Sequence of chain 1.B:
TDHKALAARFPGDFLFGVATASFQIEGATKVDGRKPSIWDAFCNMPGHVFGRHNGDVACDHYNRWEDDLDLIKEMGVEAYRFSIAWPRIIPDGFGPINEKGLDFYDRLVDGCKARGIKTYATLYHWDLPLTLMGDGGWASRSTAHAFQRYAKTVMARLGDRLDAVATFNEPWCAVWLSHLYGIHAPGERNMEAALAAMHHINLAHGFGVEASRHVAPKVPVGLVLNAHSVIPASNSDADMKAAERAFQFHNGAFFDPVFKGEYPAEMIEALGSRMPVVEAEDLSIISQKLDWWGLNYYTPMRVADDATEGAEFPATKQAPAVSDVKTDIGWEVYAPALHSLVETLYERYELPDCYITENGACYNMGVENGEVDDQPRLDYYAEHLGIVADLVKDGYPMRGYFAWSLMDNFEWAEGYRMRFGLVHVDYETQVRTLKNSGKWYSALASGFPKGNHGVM

The protein below binds the small molecule below.
Small molecule (SMILES): OC[C@H]1O[C@H](O)[C@H](O)[C@@H](O)[C@@H]1O

Binding-site contacts:
Ligand atom C2 contacts residue HIS157 of chain 1.B at 4.0 Å.
Ligand atom O3 contacts residue HIS157 of chain 1.B at 3.1 Å (h-bond).
Ligand atom O6 contacts residue PHE452 of chain 1.B at 3.5 Å.
Ligand atom O5 contacts residue GLU390 of chain 1.B at 3.2 Å (salt-bridge).
Ligand atom O2 contacts residue ASN201 of chain 1.B at 3.0 Å (h-bond).
Ligand atom O4 contacts residue GLN56 of chain 1.B at 3.1 Å (h-bond).
Ligand atom C5 contacts residue TYR330 of chain 1.B at 3.7 Å (hydrophobic).
Ligand atom O3 contacts residue TRP436 of chain 1.B at 3.4 Å.
Ligand atom C4 contacts residue TRP444 of chain 1.B at 3.5 Å (hydrophobic).
Ligand atom C4 contacts residue TRP436 of chain 1.B at 4.0 Å (hydrophobic).
Ligand atom O1 contacts residue ASN328 of chain 1.B at 4.0 Å.
Ligand atom C3 contacts residue TRP444 of chain 1.B at 3.9 Å (hydrophobic).
Ligand atom C3 contacts residue GLU390 of chain 1.B at 3.4 Å.
Ligand atom O1 contacts residue TYR330 of chain 1.B at 3.4 Å.
Ligand atom O2 contacts residue HIS157 of chain 1.B at 3.3 Å (h-bond).
Ligand atom C6 contacts residue TRP363 of chain 1.B at 3.7 Å (hydrophobic).
Ligand atom C2 contacts residue GLU390 of chain 1.B at 3.4 Å.
Ligand atom C4 contacts residue GLU443 of chain 1.B at 3.6 Å.
Ligand atom C3 contacts residue GLN56 of chain 1.B at 3.9 Å.
Ligand atom C6 contacts residue GLU443 of chain 1.B at 3.2 Å.
Ligand atom C2 contacts residue TRP158 of chain 1.B at 3.8 Å (hydrophobic).
Ligand atom O3 contacts residue GLN56 of chain 1.B at 2.6 Å (h-bond).
Ligand atom O1 contacts residue GLU202 of chain 1.B at 2.5 Å (salt-bridge).
Ligand atom C5 contacts residue GLU443 of chain 1.B at 3.8 Å.
Ligand atom O3 contacts residue TRP444 of chain 1.B at 3.0 Å (h-bond).
Ligand atom O6 contacts residue TRP363 of chain 1.B at 3.0 Å.
Ligand atom O2 contacts residue ASN328 of chain 1.B at 3.9 Å.
Ligand atom C3 contacts residue TRP436 of chain 1.B at 3.6 Å (hydrophobic).
Ligand atom O6 contacts residue GLU443 of chain 1.B at 2.5 Å (salt-bridge).
Ligand atom O2 contacts residue GLU202 of chain 1.B at 3.5 Å (salt-bridge).
Ligand atom O4 contacts residue TRP436 of chain 1.B at 3.3 Å (h-bond).
Ligand atom O4 contacts residue TRP444 of chain 1.B at 3.5 Å (h-bond).
Ligand atom C1 contacts residue GLU202 of chain 1.B at 3.5 Å.
Ligand atom O2 contacts residue GLU390 of chain 1.B at 2.6 Å (salt-bridge).
Ligand atom C2 contacts residue GLU202 of chain 1.B at 3.8 Å.
Ligand atom C5 contacts residue GLU390 of chain 1.B at 4.0 Å.
Ligand atom O1 contacts residue GLU390 of chain 1.B at 2.8 Å (salt-bridge).
Ligand atom O4 contacts residue GLU443 of chain 1.B at 2.6 Å (salt-bridge).
Ligand atom O5 contacts residue TYR330 of chain 1.B at 3.2 Å (h-bond).
Ligand atom C1 contacts residue GLU390 of chain 1.B at 3.4 Å.